Binding-site contacts:
Ligand atom O contacts residue SER41 of chain 1.N at 2.8 Å (h-bond).
Ligand atom C6 contacts residue GLY67 of chain 1.N at 3.9 Å.
Ligand atom C4 contacts residue SER66 of chain 1.N at 3.8 Å.
Ligand atom N3 contacts residue ALA69 of chain 1.N at 3.4 Å (h-bond).
Ligand atom B contacts residue THR21 of chain 1.N at 1.4 Å.
Ligand atom C2 contacts residue ALA69 of chain 1.N at 3.9 Å (hydrophobic).
Ligand atom C2 contacts residue GLY67 of chain 1.N at 3.7 Å.
Ligand atom B contacts residue LYS53 of chain 1.N at 4.0 Å.
Ligand atom C5 contacts residue SER41 of chain 1.N at 4.0 Å.
Ligand atom C contacts residue LYS53 of chain 1.N at 3.9 Å.
Ligand atom N contacts residue GLY67 of chain 1.N at 2.8 Å (h-bond).
Ligand atom C1 contacts residue GLY67 of chain 1.N at 3.3 Å.
Ligand atom O contacts residue VAL40 of chain 1.N at 3.5 Å.
Ligand atom C17 contacts residue GLY43 of chain 1.N at 4.1 Å.
Ligand atom C5 contacts residue GLY67 of chain 1.N at 3.7 Å.
Ligand atom C4 contacts residue ALA72 of chain 1.N at 4.2 Å (hydrophobic).
Ligand atom C1 contacts residue LYS53 of chain 1.N at 4.0 Å.
Ligand atom C3 contacts residue PHE51 of chain 1.N at 3.5 Å (hydrophobic).
Ligand atom N1 contacts residue SER41 of chain 1.N at 3.7 Å.
Ligand atom C6 contacts residue SER41 of chain 1.N at 3.6 Å.
Ligand atom C4 contacts residue ALA69 of chain 1.N at 4.0 Å (hydrophobic).
Ligand atom N2 contacts residue ALA69 of chain 1.N at 4.0 Å.
Ligand atom O6 contacts residue THR21 of chain 1.N at 2.4 Å (h-bond).
Ligand atom O5 contacts residue GLY67 of chain 1.N at 2.8 Å (h-bond).
Ligand atom O1 contacts residue GLY43 of chain 1.N at 3.7 Å.
Ligand atom B contacts residue GLY67 of chain 1.N at 3.9 Å.
Ligand atom N3 contacts residue GLY67 of chain 1.N at 3.9 Å.
Ligand atom C3 contacts residue VAL40 of chain 1.N at 3.8 Å (hydrophobic).
Ligand atom C4 contacts residue PHE51 of chain 1.N at 4.2 Å (hydrophobic).
Ligand atom C1 contacts residue THR21 of chain 1.N at 3.0 Å.
Ligand atom C7 contacts residue SER41 of chain 1.N at 3.1 Å.
Ligand atom C3 contacts residue ALA69 of chain 1.N at 3.9 Å (hydrophobic).
Ligand atom O contacts residue ARG39 of chain 1.N at 4.1 Å.
Ligand atom C1 contacts residue SER66 of chain 1.N at 4.0 Å.
Ligand atom O5 contacts residue SER66 of chain 1.N at 3.9 Å.
Ligand atom C4 contacts residue LEU65 of chain 1.N at 3.6 Å (hydrophobic).
Ligand atom N contacts residue THR21 of chain 1.N at 3.8 Å.
Ligand atom O5 contacts residue THR21 of chain 1.N at 2.5 Å (h-bond).
Ligand atom C contacts residue THR21 of chain 1.N at 2.5 Å.
Ligand atom C contacts residue GLY67 of chain 1.N at 3.4 Å.

The protein below binds the small molecule below.
Small molecule (SMILES): COc1ccc(C(=O)NCCn2cc(C(=O)N[C@@H](CC(C)C)B(O)O)nn2)c(OC)c1OC

Sequence of chain 1.N:
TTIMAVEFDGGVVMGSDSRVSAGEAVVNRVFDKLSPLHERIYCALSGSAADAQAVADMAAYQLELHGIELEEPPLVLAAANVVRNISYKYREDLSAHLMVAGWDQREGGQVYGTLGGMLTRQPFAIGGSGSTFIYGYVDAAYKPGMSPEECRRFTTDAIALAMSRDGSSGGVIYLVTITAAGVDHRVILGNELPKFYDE